The small molecule below binds the protein below.
Small molecule (SMILES): O=C(CCCC[C@@H]1SC[C@@H]2NC(=O)N[C@@H]21)NC1CCN(c2ccncc2)CC1

Sequence of chain 4.A:
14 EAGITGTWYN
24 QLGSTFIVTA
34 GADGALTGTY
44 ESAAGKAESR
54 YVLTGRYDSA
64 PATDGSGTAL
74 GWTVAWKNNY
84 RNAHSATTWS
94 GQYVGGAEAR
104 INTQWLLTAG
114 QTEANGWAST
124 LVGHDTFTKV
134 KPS

Sequence of chain 2.A:
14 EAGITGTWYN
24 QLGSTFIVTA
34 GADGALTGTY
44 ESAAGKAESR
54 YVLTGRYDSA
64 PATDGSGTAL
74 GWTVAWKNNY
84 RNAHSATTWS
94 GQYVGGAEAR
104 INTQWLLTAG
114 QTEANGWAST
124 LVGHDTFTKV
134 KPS

Binding-site contacts:
Ligand atom C17 contacts residue TRP79 of chain 2.A at 3.6 Å (hydrophobic).
Ligand atom S04 contacts residue TRP79 of chain 2.A at 3.6 Å.
Ligand atom C20 contacts residue ALA86 of chain 2.A at 3.7 Å (hydrophobic).
Ligand atom C15 contacts residue TRP79 of chain 2.A at 3.7 Å (hydrophobic).
Ligand atom C05 contacts residue ASP128 of chain 2.A at 3.7 Å.
Ligand atom C25 contacts residue ALA112 of chain 2.A at 3.6 Å (hydrophobic).
Ligand atom N06 contacts residue SER45 of chain 2.A at 3.0 Å (h-bond).
Ligand atom C05 contacts residue ASN23 of chain 2.A at 3.8 Å.
Ligand atom N02 contacts residue LEU25 of chain 2.A at 3.7 Å.
Ligand atom O07 contacts residue LYS49 of chain 2.A at 2.9 Å (salt-bridge).
Ligand atom N13 contacts residue ALA121 of chain 2.A at 3.2 Å (h-bond).
Ligand atom N06 contacts residue LEU25 of chain 2.A at 3.8 Å.
Ligand atom N13 contacts residue GLN114 of chain 2.A at 3.4 Å (h-bond).
Ligand atom C28 contacts residue GLN114 of chain 2.A at 3.7 Å.
Ligand atom O03 contacts residue ASN23 of chain 2.A at 3.0 Å (h-bond).
Ligand atom C14 contacts residue SER45 of chain 2.A at 3.5 Å.
Ligand atom C05 contacts residue SER45 of chain 2.A at 3.8 Å.
Ligand atom C27 contacts residue ALA121 of chain 2.A at 3.5 Å (hydrophobic).
Ligand atom C19 contacts residue LEU110 of chain 2.A at 3.8 Å (hydrophobic).
Ligand atom C24 contacts residue ALA112 of chain 2.A at 3.7 Å (hydrophobic).
Ligand atom O03 contacts residue TYR43 of chain 2.A at 2.7 Å (h-bond).
Ligand atom C12 contacts residue TRP108 of chain 2.A at 3.3 Å (hydrophobic).
Ligand atom O03 contacts residue SER27 of chain 2.A at 2.7 Å (h-bond).
Ligand atom N09 contacts residue SER88 of chain 2.A at 3.1 Å (h-bond).
Ligand atom C08 contacts residue TRP120 of chain 4.A at 3.8 Å (hydrophobic).
Ligand atom C20 contacts residue SER88 of chain 2.A at 3.6 Å.
Ligand atom C16 contacts residue TRP79 of chain 2.A at 3.7 Å (hydrophobic).
Ligand atom C05 contacts residue SER27 of chain 2.A at 3.7 Å.
Ligand atom C17 contacts residue LYS49 of chain 2.A at 3.6 Å.
Ligand atom C05 contacts residue TYR43 of chain 2.A at 3.5 Å (hydrophobic).
Ligand atom C10 contacts residue TRP108 of chain 2.A at 3.8 Å (hydrophobic).
Ligand atom C01 contacts residue TRP120 of chain 4.A at 3.6 Å (hydrophobic).
Ligand atom N02 contacts residue ASP128 of chain 2.A at 2.8 Å (salt-bridge).
Ligand atom C14 contacts residue ALA47 of chain 2.A at 3.6 Å (hydrophobic).
Ligand atom C05 contacts residue LEU25 of chain 2.A at 3.7 Å (hydrophobic).
Ligand atom C18 contacts residue SER88 of chain 2.A at 3.8 Å.
Ligand atom S04 contacts residue TRP92 of chain 2.A at 3.8 Å.
Ligand atom O07 contacts residue GLY48 of chain 2.A at 3.6 Å.
Ligand atom S04 contacts residue THR90 of chain 2.A at 3.3 Å (h-bond).
Ligand atom C23 contacts residue LYS49 of chain 2.A at 3.6 Å.